Sequence of chain 1.C:
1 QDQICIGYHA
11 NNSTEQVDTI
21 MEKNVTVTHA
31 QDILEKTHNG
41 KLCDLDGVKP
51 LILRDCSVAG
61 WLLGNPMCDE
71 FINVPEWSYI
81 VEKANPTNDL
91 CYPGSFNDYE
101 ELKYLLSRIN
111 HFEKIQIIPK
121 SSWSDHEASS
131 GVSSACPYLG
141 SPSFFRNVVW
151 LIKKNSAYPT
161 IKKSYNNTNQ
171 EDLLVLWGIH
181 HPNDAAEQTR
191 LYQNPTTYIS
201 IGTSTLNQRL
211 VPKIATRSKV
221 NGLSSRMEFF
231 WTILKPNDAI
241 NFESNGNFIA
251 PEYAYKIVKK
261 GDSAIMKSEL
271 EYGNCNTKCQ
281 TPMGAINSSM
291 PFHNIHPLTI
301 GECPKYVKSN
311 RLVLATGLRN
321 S

Binding-site contacts:
Ligand atom N2 contacts residue ASN166 of chain 3.C at 2.6 Å (h-bond).
Ligand atom C7 contacts residue ALA239 of chain 3.C at 4.0 Å (hydrophobic).
Ligand atom C8 contacts residue ALA239 of chain 3.C at 3.6 Å (hydrophobic).
Ligand atom C1 contacts residue ASN237 of chain 3.C at 3.7 Å.
Ligand atom O3 contacts residue ASN237 of chain 3.C at 4.3 Å.
Ligand atom N2 contacts residue ASP238 of chain 3.C at 4.4 Å.
Ligand atom C8 contacts residue SER218 of chain 1.C at 3.4 Å.
Ligand atom O5 contacts residue ASN237 of chain 3.C at 4.4 Å.
Ligand atom N2 contacts residue ALA239 of chain 3.C at 4.3 Å.
Ligand atom C3 contacts residue ASN237 of chain 3.C at 3.8 Å.
Ligand atom N2 contacts residue ASN237 of chain 3.C at 2.7 Å (h-bond).
Ligand atom C1 contacts residue ASN166 of chain 3.C at 1.4 Å.
Ligand atom C5 contacts residue ASN166 of chain 3.C at 3.7 Å.
Ligand atom C5 contacts residue ASN237 of chain 3.C at 3.9 Å.
Ligand atom C8 contacts residue ASP238 of chain 3.C at 4.2 Å.
Ligand atom C2 contacts residue ASN237 of chain 3.C at 3.5 Å.
Ligand atom C3 contacts residue ASN166 of chain 3.C at 3.6 Å.
Ligand atom O5 contacts residue ASN166 of chain 3.C at 2.4 Å (h-bond).
Ligand atom O7 contacts residue ASN166 of chain 3.C at 3.6 Å.
Ligand atom C7 contacts residue ASN166 of chain 3.C at 3.4 Å.
Ligand atom C2 contacts residue ASN166 of chain 3.C at 2.2 Å.
Ligand atom C7 contacts residue ASN237 of chain 3.C at 3.7 Å.
Ligand atom C8 contacts residue ASN237 of chain 3.C at 3.7 Å.
Ligand atom C4 contacts residue ASN166 of chain 3.C at 4.1 Å.
Ligand atom O7 contacts residue ALA239 of chain 3.C at 4.4 Å.

Sequence of chain 3.C:
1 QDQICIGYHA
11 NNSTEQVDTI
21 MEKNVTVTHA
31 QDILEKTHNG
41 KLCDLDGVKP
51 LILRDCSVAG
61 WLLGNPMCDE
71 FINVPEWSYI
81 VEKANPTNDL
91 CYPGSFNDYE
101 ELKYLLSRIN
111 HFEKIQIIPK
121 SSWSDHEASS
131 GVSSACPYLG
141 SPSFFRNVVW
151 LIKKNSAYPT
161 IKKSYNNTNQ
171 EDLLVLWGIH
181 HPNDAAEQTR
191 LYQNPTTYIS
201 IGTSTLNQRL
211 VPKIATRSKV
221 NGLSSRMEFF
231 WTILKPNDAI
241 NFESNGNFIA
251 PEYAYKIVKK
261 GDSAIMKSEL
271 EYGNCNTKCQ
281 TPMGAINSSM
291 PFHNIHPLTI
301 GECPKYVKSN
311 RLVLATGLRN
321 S

The small molecule below binds the protein below.
Small molecule (SMILES): CC(=O)N[C@@H]1[C@@H](O)[C@H](O)[C@@H](CO)O[C@H]1O